The small molecule below binds the protein below.
Small molecule (SMILES): CC(=O)N[C@@H]1[C@@H](O)[C@H](O)[C@@H](CO)O[C@H]1O

Sequence of chain 38.I:
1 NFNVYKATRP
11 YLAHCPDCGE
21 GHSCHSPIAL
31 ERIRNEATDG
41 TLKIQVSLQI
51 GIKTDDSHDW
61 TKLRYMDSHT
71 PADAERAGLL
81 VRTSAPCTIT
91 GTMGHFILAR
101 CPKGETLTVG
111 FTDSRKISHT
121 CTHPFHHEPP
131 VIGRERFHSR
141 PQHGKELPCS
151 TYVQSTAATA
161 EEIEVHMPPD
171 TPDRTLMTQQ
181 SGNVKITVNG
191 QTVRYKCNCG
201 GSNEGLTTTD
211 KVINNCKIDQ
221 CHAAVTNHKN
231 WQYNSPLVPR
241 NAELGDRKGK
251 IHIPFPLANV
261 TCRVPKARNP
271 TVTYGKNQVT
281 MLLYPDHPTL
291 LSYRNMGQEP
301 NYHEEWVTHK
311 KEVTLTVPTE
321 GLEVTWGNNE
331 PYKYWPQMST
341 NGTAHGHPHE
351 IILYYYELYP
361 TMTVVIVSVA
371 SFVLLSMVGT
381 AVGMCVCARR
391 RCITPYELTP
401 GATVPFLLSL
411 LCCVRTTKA

Sequence of chain 38.H:
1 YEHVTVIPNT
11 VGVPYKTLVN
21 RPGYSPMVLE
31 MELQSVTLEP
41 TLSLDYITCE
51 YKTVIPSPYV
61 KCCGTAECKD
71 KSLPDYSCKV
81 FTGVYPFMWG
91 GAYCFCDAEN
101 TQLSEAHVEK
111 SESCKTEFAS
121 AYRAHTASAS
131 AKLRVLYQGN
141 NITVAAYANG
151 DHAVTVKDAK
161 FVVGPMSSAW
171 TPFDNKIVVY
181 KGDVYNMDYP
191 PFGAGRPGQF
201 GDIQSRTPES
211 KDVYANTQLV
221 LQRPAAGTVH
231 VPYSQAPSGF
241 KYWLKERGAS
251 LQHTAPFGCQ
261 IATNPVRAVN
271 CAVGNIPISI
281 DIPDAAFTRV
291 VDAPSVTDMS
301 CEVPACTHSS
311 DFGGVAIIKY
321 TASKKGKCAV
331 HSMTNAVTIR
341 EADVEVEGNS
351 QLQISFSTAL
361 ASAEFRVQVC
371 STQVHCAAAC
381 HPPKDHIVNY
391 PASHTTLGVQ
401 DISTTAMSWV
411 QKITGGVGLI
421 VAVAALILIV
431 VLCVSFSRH

Binding-site contacts:
Ligand atom C8 contacts residue GLU198 of chain 38.B at 4.1 Å.
Ligand atom C3 contacts residue ASN259 of chain 38.I at 3.8 Å.
Ligand atom O5 contacts residue THR116 of chain 38.H at 4.3 Å.
Ligand atom C6 contacts residue LYS115 of chain 38.H at 4.3 Å.
Ligand atom O7 contacts residue ASN259 of chain 38.I at 2.8 Å (h-bond).
Ligand atom C4 contacts residue LYS115 of chain 38.H at 4.5 Å.
Ligand atom C7 contacts residue ASN259 of chain 38.I at 3.1 Å.
Ligand atom O7 contacts residue LYS181 of chain 38.H at 4.1 Å.
Ligand atom C5 contacts residue ASN259 of chain 38.I at 3.6 Å.
Ligand atom O5 contacts residue ASN259 of chain 38.I at 2.3 Å (h-bond).
Ligand atom O6 contacts residue ASN259 of chain 38.I at 4.5 Å.
Ligand atom C4 contacts residue ASN259 of chain 38.I at 4.1 Å.
Ligand atom C2 contacts residue ASN259 of chain 38.I at 2.4 Å.
Ligand atom O6 contacts residue THR116 of chain 38.H at 3.5 Å.
Ligand atom C8 contacts residue ASN259 of chain 38.I at 4.4 Å.
Ligand atom C1 contacts residue ASN259 of chain 38.I at 1.4 Å.
Ligand atom O6 contacts residue LYS115 of chain 38.H at 3.7 Å.
Ligand atom N2 contacts residue ASN259 of chain 38.I at 3.0 Å (h-bond).

Sequence of chain 38.B:
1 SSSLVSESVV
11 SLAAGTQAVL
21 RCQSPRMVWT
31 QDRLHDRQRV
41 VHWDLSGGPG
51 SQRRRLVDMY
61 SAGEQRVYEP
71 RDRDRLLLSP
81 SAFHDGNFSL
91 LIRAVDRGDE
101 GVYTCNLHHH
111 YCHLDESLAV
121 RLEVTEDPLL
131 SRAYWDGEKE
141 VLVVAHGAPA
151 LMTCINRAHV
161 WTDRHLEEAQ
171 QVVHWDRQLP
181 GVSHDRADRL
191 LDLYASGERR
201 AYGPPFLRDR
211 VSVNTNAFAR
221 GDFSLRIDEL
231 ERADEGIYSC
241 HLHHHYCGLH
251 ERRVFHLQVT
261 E